Binding-site contacts:
Ligand atom C2 contacts residue HIS129 of chain 1.A at 3.9 Å.
Ligand atom N5 contacts residue TYR318 of chain 1.A at 3.2 Å (h-bond).
Ligand atom O3 contacts residue TRP433 of chain 1.A at 2.9 Å (h-bond).
Ligand atom C6 contacts residue GLU432 of chain 1.A at 3.5 Å.
Ligand atom C2 contacts residue TRP130 of chain 1.A at 4.0 Å (hydrophobic).
Ligand atom O3 contacts residue HIS129 of chain 1.A at 2.9 Å (h-bond).
Ligand atom O4 contacts residue GLU432 of chain 1.A at 2.6 Å (salt-bridge).
Ligand atom C4 contacts residue TRP433 of chain 1.A at 3.8 Å (hydrophobic).
Ligand atom C4 contacts residue TRP425 of chain 1.A at 3.9 Å (hydrophobic).
Ligand atom O6 contacts residue PHE441 of chain 1.A at 3.9 Å.
Ligand atom C3 contacts residue HIS129 of chain 1.A at 3.8 Å.
Ligand atom C6 contacts residue PHE441 of chain 1.A at 3.6 Å (hydrophobic).
Ligand atom C5 contacts residue GLU383 of chain 1.A at 3.6 Å.
Ligand atom O2 contacts residue HIS129 of chain 1.A at 3.2 Å (h-bond).
Ligand atom O2 contacts residue GLU383 of chain 1.A at 2.6 Å (salt-bridge).
Ligand atom O6 contacts residue GLU432 of chain 1.A at 2.6 Å (salt-bridge).
Ligand atom O3 contacts residue TRP425 of chain 1.A at 3.8 Å.
Ligand atom O2 contacts residue ASN316 of chain 1.A at 3.9 Å.
Ligand atom C2 contacts residue GLU174 of chain 1.A at 3.9 Å.
Ligand atom C6 contacts residue TRP425 of chain 1.A at 4.0 Å (hydrophobic).
Ligand atom C5 contacts residue TYR318 of chain 1.A at 3.3 Å (hydrophobic).
Ligand atom C1 contacts residue GLU383 of chain 1.A at 2.7 Å.
Ligand atom O4 contacts residue TRP425 of chain 1.A at 3.1 Å (h-bond).
Ligand atom O3 contacts residue GLN26 of chain 1.A at 2.6 Å (h-bond).
Ligand atom C3 contacts residue TRP425 of chain 1.A at 3.7 Å (hydrophobic).
Ligand atom C4 contacts residue GLU432 of chain 1.A at 3.6 Å.
Ligand atom C2 contacts residue GLU383 of chain 1.A at 3.2 Å.
Ligand atom N5 contacts residue GLU383 of chain 1.A at 3.2 Å (salt-bridge).
Ligand atom C3 contacts residue GLN26 of chain 1.A at 3.7 Å.
Ligand atom O4 contacts residue TRP433 of chain 1.A at 3.7 Å.
Ligand atom C6 contacts residue TYR318 of chain 1.A at 3.9 Å (hydrophobic).
Ligand atom C3 contacts residue GLU383 of chain 1.A at 3.5 Å.
Ligand atom C1 contacts residue TYR318 of chain 1.A at 3.8 Å (hydrophobic).
Ligand atom C5 contacts residue TRP425 of chain 1.A at 3.7 Å (hydrophobic).
Ligand atom O6 contacts residue TRP355 of chain 1.A at 3.5 Å.
Ligand atom C3 contacts residue TRP433 of chain 1.A at 3.9 Å (hydrophobic).
Ligand atom O2 contacts residue ASN173 of chain 1.A at 2.8 Å (h-bond).
Ligand atom O4 contacts residue GLN26 of chain 1.A at 3.0 Å (h-bond).
Ligand atom C1 contacts residue GLU174 of chain 1.A at 3.1 Å.
Ligand atom O2 contacts residue GLU174 of chain 1.A at 3.7 Å.

Sequence of chain 1.A:
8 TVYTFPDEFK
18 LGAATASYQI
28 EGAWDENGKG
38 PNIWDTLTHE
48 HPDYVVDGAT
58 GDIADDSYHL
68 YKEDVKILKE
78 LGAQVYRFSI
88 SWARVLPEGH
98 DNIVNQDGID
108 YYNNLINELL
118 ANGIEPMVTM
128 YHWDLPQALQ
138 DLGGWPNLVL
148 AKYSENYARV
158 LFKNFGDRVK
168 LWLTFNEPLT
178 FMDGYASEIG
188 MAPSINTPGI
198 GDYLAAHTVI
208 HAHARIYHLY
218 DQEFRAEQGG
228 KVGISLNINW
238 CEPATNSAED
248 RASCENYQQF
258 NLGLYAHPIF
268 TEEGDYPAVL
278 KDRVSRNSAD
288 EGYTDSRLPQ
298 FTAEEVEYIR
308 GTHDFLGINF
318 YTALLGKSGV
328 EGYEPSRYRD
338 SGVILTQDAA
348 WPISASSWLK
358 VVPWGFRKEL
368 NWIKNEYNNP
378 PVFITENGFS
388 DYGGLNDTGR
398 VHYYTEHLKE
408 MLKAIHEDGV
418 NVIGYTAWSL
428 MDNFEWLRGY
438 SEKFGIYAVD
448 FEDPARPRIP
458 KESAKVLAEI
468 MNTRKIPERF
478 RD

The small molecule below binds the protein below.
Small molecule (SMILES): OC[C@H]1NC[C@H](O)[C@@H](O)[C@@H]1O